Sequence of chain 2.A:
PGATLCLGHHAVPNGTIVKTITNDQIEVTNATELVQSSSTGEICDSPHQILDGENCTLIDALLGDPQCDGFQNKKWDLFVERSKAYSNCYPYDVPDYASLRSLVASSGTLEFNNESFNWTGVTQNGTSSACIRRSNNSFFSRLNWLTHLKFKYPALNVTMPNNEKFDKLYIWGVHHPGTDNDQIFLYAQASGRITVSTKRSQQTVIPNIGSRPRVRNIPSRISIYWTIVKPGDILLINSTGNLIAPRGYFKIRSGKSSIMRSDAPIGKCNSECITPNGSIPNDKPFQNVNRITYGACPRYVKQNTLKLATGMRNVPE

Binding-site contacts:
Ligand atom O7 contacts residue SER241 of chain 2.A at 3.5 Å.
Ligand atom C2 contacts residue ASN240 of chain 2.A at 2.5 Å.
Ligand atom O6 contacts residue ASN159 of chain 2.A at 4.1 Å.
Ligand atom C6 contacts residue ASN159 of chain 2.A at 4.0 Å.
Ligand atom C5 contacts residue ALA157 of chain 2.A at 4.2 Å (hydrophobic).
Ligand atom C3 contacts residue ALA157 of chain 2.A at 4.2 Å (hydrophobic).
Ligand atom O3 contacts residue ALA157 of chain 2.A at 4.2 Å.
Ligand atom O6 contacts residue ALA157 of chain 2.A at 3.4 Å.
Ligand atom C7 contacts residue ASN240 of chain 2.A at 3.5 Å.
Ligand atom C3 contacts residue ASN240 of chain 2.A at 3.9 Å.
Ligand atom C5 contacts residue NAG1 of chain 2.D at 4.0 Å.
Ligand atom O5 contacts residue LEU158 of chain 2.A at 3.5 Å (h-bond).
Ligand atom C2 contacts residue ALA157 of chain 2.A at 4.2 Å (hydrophobic).
Ligand atom C7 contacts residue THR242 of chain 2.A at 4.2 Å.
Ligand atom C6 contacts residue ALA157 of chain 2.A at 4.4 Å (hydrophobic).
Ligand atom C1 contacts residue ASN159 of chain 2.A at 4.4 Å.
Ligand atom O5 contacts residue ALA157 of chain 2.A at 3.9 Å.
Ligand atom O7 contacts residue ASN240 of chain 2.A at 3.7 Å.
Ligand atom N2 contacts residue ASN240 of chain 2.A at 2.9 Å (h-bond).
Ligand atom C8 contacts residue ARG195 of chain 2.A at 3.3 Å.
Ligand atom C8 contacts residue ASN240 of chain 2.A at 4.1 Å.
Ligand atom C1 contacts residue ASN240 of chain 2.A at 1.5 Å.
Ligand atom C4 contacts residue ASN240 of chain 2.A at 4.3 Å.
Ligand atom O5 contacts residue ASN159 of chain 2.A at 3.6 Å.
Ligand atom C4 contacts residue ALA157 of chain 2.A at 3.7 Å (hydrophobic).
Ligand atom C8 contacts residue ILE211 of chain 3.A at 4.4 Å (hydrophobic).
Ligand atom C5 contacts residue ASN240 of chain 2.A at 3.7 Å.
Ligand atom C7 contacts residue ARG195 of chain 2.A at 4.4 Å.
Ligand atom C1 contacts residue LEU158 of chain 2.A at 3.7 Å (hydrophobic).
Ligand atom O5 contacts residue ASN240 of chain 2.A at 2.4 Å (h-bond).
Ligand atom C6 contacts residue NAG1 of chain 2.D at 3.8 Å.
Ligand atom O7 contacts residue ARG195 of chain 2.A at 4.0 Å.
Ligand atom O7 contacts residue THR242 of chain 2.A at 3.2 Å.
Ligand atom C5 contacts residue ASN159 of chain 2.A at 4.3 Å.

Sequence of chain 3.A:
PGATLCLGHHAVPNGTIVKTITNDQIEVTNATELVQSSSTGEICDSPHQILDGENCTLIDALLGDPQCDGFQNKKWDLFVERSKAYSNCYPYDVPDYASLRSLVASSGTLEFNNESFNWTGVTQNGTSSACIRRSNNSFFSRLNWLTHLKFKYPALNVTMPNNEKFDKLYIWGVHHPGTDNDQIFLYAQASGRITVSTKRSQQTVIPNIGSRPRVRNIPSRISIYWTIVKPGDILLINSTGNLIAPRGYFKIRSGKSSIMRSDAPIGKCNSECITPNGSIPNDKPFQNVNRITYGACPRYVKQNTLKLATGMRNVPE

The small molecule below binds the protein below.
Small molecule (SMILES): CC(=O)N[C@@H]1[C@@H](O)[C@H](O)[C@@H](CO)O[C@H]1O